The protein below binds the small molecule below.
Small molecule (SMILES): CC(=O)N[C@@H]1[C@@H](O)[C@H](O)[C@@H](CO)O[C@H]1O

Sequence of chain 1.F:
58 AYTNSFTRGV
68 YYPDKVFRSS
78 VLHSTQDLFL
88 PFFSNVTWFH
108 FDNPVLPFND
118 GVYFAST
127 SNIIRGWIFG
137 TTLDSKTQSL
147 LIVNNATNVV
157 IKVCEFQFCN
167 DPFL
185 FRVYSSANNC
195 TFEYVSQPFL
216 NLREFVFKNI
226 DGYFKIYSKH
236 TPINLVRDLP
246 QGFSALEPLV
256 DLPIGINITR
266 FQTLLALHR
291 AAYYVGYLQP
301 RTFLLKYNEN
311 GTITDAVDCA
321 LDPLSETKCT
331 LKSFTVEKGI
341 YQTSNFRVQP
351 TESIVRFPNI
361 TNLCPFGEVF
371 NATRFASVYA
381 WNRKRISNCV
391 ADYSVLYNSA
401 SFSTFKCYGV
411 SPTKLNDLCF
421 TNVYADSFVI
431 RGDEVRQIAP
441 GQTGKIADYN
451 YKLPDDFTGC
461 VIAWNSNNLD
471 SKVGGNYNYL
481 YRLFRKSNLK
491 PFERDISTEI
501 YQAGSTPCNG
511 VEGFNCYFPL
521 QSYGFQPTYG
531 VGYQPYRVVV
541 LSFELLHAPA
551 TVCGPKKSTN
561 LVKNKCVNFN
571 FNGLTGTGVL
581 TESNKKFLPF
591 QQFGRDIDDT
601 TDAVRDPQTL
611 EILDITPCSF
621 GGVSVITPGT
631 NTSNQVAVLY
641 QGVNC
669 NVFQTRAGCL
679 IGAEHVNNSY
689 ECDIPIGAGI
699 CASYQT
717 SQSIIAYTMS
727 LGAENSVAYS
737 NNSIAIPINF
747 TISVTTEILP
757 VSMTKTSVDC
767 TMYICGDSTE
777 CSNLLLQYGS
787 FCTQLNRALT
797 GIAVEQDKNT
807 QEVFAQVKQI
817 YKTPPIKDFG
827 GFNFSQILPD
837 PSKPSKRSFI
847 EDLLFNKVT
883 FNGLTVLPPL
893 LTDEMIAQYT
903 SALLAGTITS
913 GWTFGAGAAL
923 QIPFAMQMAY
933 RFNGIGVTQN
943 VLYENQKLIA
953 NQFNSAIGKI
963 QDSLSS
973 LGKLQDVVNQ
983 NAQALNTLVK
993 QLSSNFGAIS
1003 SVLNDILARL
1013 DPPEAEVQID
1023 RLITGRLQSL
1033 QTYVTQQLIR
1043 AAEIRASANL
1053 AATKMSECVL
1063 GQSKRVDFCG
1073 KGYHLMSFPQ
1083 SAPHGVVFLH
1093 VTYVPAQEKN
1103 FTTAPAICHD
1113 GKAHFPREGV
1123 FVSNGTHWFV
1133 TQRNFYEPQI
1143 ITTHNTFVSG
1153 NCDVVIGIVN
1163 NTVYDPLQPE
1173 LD

Binding-site contacts:
Ligand atom C7 contacts residue ASN829 of chain 1.F at 3.2 Å.
Ligand atom C2 contacts residue SER831 of chain 1.F at 4.5 Å.
Ligand atom C1 contacts residue SER831 of chain 1.F at 3.3 Å.
Ligand atom C8 contacts residue ASN829 of chain 1.F at 3.7 Å.
Ligand atom C1 contacts residue ASN829 of chain 1.F at 1.4 Å.
Ligand atom O5 contacts residue ASN829 of chain 1.F at 2.4 Å (h-bond).
Ligand atom O7 contacts residue ASN829 of chain 1.F at 3.1 Å (h-bond).
Ligand atom C5 contacts residue ASN829 of chain 1.F at 3.7 Å.
Ligand atom C4 contacts residue ASN829 of chain 1.F at 4.2 Å.
Ligand atom N2 contacts residue ASN829 of chain 1.F at 2.9 Å (h-bond).
Ligand atom C2 contacts residue ASN829 of chain 1.F at 2.5 Å.
Ligand atom C3 contacts residue ASN829 of chain 1.F at 3.8 Å.
Ligand atom C5 contacts residue SER831 of chain 1.F at 4.5 Å.
Ligand atom O5 contacts residue SER831 of chain 1.F at 4.0 Å.